The protein below binds the small molecule below.
Small molecule (SMILES): Oc1ccccc1-c1ccno1

Sequence of chain 3.A:
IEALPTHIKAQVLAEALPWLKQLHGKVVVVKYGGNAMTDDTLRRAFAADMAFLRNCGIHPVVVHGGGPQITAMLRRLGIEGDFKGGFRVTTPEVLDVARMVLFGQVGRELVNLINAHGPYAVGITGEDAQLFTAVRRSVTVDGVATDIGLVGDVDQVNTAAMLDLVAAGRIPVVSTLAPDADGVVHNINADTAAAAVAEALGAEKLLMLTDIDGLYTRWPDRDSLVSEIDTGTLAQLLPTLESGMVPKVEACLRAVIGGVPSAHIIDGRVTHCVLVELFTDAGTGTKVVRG

Binding-site contacts:
Ligand atom O09 contacts residue LEU171 of chain 3.A at 3.9 Å.
Ligand atom C03 contacts residue VAL128 of chain 4.A at 3.4 Å (hydrophobic).
Ligand atom C06 contacts residue LEU171 of chain 3.A at 3.6 Å (hydrophobic).
Ligand atom C12 contacts residue ILE130 of chain 4.A at 3.9 Å (hydrophobic).
Ligand atom N10 contacts residue VAL128 of chain 3.A at 4.0 Å.
Ligand atom C08 contacts residue LEU171 of chain 4.A at 3.7 Å (hydrophobic).
Ligand atom C05 contacts residue VAL128 of chain 4.A at 4.0 Å (hydrophobic).
Ligand atom C02 contacts residue VAL128 of chain 4.A at 4.2 Å (hydrophobic).
Ligand atom C12 contacts residue LEU171 of chain 4.A at 4.0 Å (hydrophobic).
Ligand atom C02 contacts residue ILE130 of chain 3.A at 4.2 Å (hydrophobic).
Ligand atom C03 contacts residue 97T1 of chain 4.B at 0.9 Å.
Ligand atom N10 contacts residue 97T1 of chain 4.B at 0.9 Å.
Ligand atom C11 contacts residue LEU137 of chain 4.A at 4.0 Å (hydrophobic).
Ligand atom C02 contacts residue 97T1 of chain 4.B at 1.3 Å.
Ligand atom C11 contacts residue ALA135 of chain 4.A at 4.2 Å (hydrophobic).
Ligand atom C08 contacts residue VAL128 of chain 3.A at 4.2 Å (hydrophobic).
Ligand atom C08 contacts residue LEU171 of chain 3.A at 4.2 Å (hydrophobic).
Ligand atom O01 contacts residue 97T1 of chain 4.B at 0.5 Å (h-bond).
Ligand atom O01 contacts residue VAL128 of chain 3.A at 4.2 Å.
Ligand atom C06 contacts residue 97T1 of chain 4.B at 1.0 Å.
Ligand atom C04 contacts residue VAL128 of chain 4.A at 3.4 Å (hydrophobic).
Ligand atom C11 contacts residue 97T1 of chain 4.B at 0.7 Å.
Ligand atom C07 contacts residue LEU171 of chain 4.A at 3.8 Å (hydrophobic).
Ligand atom O01 contacts residue GLY129 of chain 3.A at 4.2 Å.
Ligand atom C04 contacts residue 97T1 of chain 4.B at 0.7 Å.
Ligand atom C08 contacts residue 97T1 of chain 4.B at 1.0 Å.
Ligand atom O09 contacts residue 97T1 of chain 4.B at 0.6 Å.
Ligand atom C12 contacts residue VAL128 of chain 3.A at 4.0 Å (hydrophobic).
Ligand atom O01 contacts residue ILE130 of chain 4.A at 4.2 Å.
Ligand atom O09 contacts residue LEU171 of chain 4.A at 4.0 Å.
Ligand atom C07 contacts residue LEU171 of chain 3.A at 3.9 Å (hydrophobic).
Ligand atom C03 contacts residue ILE130 of chain 3.A at 3.7 Å (hydrophobic).
Ligand atom C11 contacts residue VAL128 of chain 3.A at 3.8 Å (hydrophobic).
Ligand atom C06 contacts residue LEU171 of chain 4.A at 3.6 Å (hydrophobic).
Ligand atom C07 contacts residue 97T1 of chain 4.B at 0.3 Å.
Ligand atom C05 contacts residue 97T1 of chain 4.B at 0.6 Å.
Ligand atom C12 contacts residue 97T1 of chain 4.B at 0.9 Å.
Ligand atom N10 contacts residue ARG176 of chain 3.A at 4.0 Å.
Ligand atom C05 contacts residue LEU171 of chain 3.A at 4.0 Å (hydrophobic).
Ligand atom O01 contacts residue ILE130 of chain 3.A at 4.0 Å.

Sequence of chain 4.A:
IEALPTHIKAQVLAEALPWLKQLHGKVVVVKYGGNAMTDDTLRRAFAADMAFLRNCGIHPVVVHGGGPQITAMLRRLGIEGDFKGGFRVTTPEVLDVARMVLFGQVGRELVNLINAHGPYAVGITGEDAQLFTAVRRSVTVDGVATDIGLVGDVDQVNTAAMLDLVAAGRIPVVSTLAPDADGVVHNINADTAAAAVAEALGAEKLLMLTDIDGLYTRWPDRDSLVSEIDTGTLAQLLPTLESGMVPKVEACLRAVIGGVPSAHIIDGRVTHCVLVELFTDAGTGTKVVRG